Binding-site contacts:
Ligand atom C2 contacts residue ASN413 of chain 1.B at 2.5 Å.
Ligand atom C7 contacts residue ASN413 of chain 1.B at 3.9 Å.
Ligand atom C1 contacts residue ASN413 of chain 1.B at 1.4 Å.
Ligand atom N2 contacts residue ASN413 of chain 1.B at 3.3 Å (h-bond).
Ligand atom C6 contacts residue ASN413 of chain 1.B at 3.1 Å.
Ligand atom C4 contacts residue ASN413 of chain 1.B at 3.9 Å.
Ligand atom O7 contacts residue ASN413 of chain 1.B at 4.1 Å.
Ligand atom C5 contacts residue ASN413 of chain 1.B at 3.2 Å.
Ligand atom C3 contacts residue ASN413 of chain 1.B at 3.7 Å.
Ligand atom O5 contacts residue ASN413 of chain 1.B at 2.5 Å (h-bond).

Sequence of chain 1.B:
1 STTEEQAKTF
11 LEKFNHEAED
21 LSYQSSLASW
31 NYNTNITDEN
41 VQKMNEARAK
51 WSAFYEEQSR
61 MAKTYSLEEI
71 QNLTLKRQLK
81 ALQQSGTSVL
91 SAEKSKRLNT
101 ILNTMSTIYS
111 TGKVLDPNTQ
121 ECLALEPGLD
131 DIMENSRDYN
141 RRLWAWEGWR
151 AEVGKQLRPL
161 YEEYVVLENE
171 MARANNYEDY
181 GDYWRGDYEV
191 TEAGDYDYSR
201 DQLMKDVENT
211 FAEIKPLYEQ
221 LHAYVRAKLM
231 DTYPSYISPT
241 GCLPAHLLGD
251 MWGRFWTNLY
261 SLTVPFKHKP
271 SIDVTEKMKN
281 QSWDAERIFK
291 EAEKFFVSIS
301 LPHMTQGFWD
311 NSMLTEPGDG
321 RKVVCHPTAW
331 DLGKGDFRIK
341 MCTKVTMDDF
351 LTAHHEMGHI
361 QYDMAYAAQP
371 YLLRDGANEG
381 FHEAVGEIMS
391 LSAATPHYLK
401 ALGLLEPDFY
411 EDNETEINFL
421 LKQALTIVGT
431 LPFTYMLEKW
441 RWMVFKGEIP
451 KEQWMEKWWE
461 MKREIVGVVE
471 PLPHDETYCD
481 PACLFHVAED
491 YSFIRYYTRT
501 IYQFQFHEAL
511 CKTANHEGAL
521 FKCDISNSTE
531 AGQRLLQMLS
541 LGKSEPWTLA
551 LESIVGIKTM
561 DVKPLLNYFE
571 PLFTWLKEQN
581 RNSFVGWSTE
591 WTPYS

This protein binds this small molecule.
Small molecule (SMILES): CC(=O)N[C@@H]1[C@@H](O)[C@H](O)[C@@H](CO)O[C@H]1O